A protein and the small-molecule ligand that binds it are described below.
Small molecule (SMILES): CC(=O)N[C@H]1[C@H](O[C@H]2[C@H](O)[C@@H](NC(C)=O)CO[C@@H]2CO)O[C@H](CO)[C@@H](O[C@@H]2O[C@H](CO)[C@@H](O)[C@H](O)[C@@H]2O)[C@@H]1O

Sequence of chain 1.I:
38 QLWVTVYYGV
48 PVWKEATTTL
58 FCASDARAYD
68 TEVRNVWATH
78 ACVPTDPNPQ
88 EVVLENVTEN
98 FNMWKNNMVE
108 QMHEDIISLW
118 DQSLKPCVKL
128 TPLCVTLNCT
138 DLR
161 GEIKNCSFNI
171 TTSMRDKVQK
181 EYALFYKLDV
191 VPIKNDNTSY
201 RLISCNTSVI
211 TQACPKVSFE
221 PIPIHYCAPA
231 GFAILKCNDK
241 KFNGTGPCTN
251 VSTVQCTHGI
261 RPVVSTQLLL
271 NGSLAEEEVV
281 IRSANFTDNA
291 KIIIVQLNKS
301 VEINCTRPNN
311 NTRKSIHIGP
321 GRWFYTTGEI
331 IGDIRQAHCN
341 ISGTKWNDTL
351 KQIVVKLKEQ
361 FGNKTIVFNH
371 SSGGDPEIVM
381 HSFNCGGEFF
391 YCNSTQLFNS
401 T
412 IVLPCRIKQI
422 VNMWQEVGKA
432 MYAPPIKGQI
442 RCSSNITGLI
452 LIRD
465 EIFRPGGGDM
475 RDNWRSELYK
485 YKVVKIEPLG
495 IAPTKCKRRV

Binding-site contacts:
Ligand atom O5 contacts residue SER300 of chain 1.I at 4.2 Å.
Ligand atom C4 contacts residue ASN446 of chain 1.I at 4.2 Å.
Ligand atom C7 contacts residue ASN271 of chain 1.I at 4.3 Å.
Ligand atom C8 contacts residue ASN271 of chain 1.I at 3.5 Å.
Ligand atom O7 contacts residue GLY272 of chain 1.I at 4.5 Å.
Ligand atom C8 contacts residue ASN446 of chain 1.I at 3.9 Å.
Ligand atom C1 contacts residue ASN446 of chain 1.I at 1.5 Å.
Ligand atom O7 contacts residue ASN446 of chain 1.I at 3.6 Å.
Ligand atom N2 contacts residue ASN446 of chain 1.I at 2.9 Å (h-bond).
Ligand atom C3 contacts residue ASN446 of chain 1.I at 3.8 Å.
Ligand atom O7 contacts residue ASN271 of chain 1.I at 4.2 Å.
Ligand atom C2 contacts residue ASN446 of chain 1.I at 2.5 Å.
Ligand atom C8 contacts residue ARG261 of chain 1.I at 4.0 Å.
Ligand atom C5 contacts residue ASN446 of chain 1.I at 3.7 Å.
Ligand atom O5 contacts residue ASN446 of chain 1.I at 2.4 Å (h-bond).
Ligand atom C7 contacts residue ASN446 of chain 1.I at 3.5 Å.